Sequence of chain 1.B:
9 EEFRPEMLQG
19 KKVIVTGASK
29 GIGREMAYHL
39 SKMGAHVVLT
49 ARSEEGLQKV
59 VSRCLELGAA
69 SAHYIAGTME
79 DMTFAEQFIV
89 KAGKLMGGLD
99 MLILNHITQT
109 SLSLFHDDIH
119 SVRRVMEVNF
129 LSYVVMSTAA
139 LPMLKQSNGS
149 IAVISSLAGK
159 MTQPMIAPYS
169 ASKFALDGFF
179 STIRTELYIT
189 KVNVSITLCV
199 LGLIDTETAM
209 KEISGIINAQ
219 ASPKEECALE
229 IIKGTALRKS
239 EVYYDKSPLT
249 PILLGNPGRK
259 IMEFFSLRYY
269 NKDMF

Binding-site contacts:
Ligand atom O2 contacts residue NDP1 of chain 1.E at 3.9 Å.
Ligand atom O4 contacts residue NDP1 of chain 1.E at 3.0 Å (h-bond).
Ligand atom C19 contacts residue SER154 of chain 1.B at 3.6 Å.
Ligand atom O4 contacts residue THR206 of chain 1.B at 3.8 Å.
Ligand atom C18 contacts residue TYR167 of chain 1.B at 3.5 Å (hydrophobic).
Ligand atom C11 contacts residue TYR167 of chain 1.B at 3.8 Å (hydrophobic).
Ligand atom O3 contacts residue THR108 of chain 1.B at 3.0 Å (h-bond).
Ligand atom C4 contacts residue GLN161 of chain 1.B at 3.2 Å.
Ligand atom C5 contacts residue GLN161 of chain 1.B at 3.5 Å.
Ligand atom C6 contacts residue GLN161 of chain 1.B at 3.5 Å.
Ligand atom O2 contacts residue SER154 of chain 1.B at 3.3 Å (h-bond).
Ligand atom C17 contacts residue ALA207 of chain 1.B at 4.0 Å (hydrophobic).
Ligand atom C15 contacts residue ILE211 of chain 1.B at 4.0 Å (hydrophobic).
Ligand atom C19 contacts residue ALA156 of chain 1.B at 3.8 Å (hydrophobic).
Ligand atom C20 contacts residue THR206 of chain 1.B at 3.7 Å.
Ligand atom C21 contacts residue ILE105 of chain 1.B at 3.4 Å (hydrophobic).
Ligand atom C1 contacts residue SER154 of chain 1.B at 3.7 Å.
Ligand atom C21 contacts residue NDP1 of chain 1.E at 3.8 Å.
Ligand atom C3 contacts residue LEU201 of chain 1.B at 4.0 Å (hydrophobic).
Ligand atom C12 contacts residue NDP1 of chain 1.E at 3.4 Å.
Ligand atom C1 contacts residue NDP1 of chain 1.E at 4.0 Å.
Ligand atom O1 contacts residue LEU155 of chain 1.B at 3.9 Å.
Ligand atom C12 contacts residue TYR167 of chain 1.B at 4.0 Å (hydrophobic).
Ligand atom C18 contacts residue THR108 of chain 1.B at 3.8 Å.
Ligand atom C2 contacts residue LEU155 of chain 1.B at 3.8 Å (hydrophobic).
Ligand atom C3 contacts residue GLN161 of chain 1.B at 4.1 Å.
Ligand atom C16 contacts residue GLU210 of chain 1.B at 3.8 Å.
Ligand atom O3 contacts residue ILE105 of chain 1.B at 3.8 Å.
Ligand atom C19 contacts residue ILE164 of chain 1.B at 3.7 Å (hydrophobic).
Ligand atom C15 contacts residue LEU110 of chain 1.B at 3.9 Å (hydrophobic).
Ligand atom C6 contacts residue ILE215 of chain 1.B at 3.8 Å (hydrophobic).
Ligand atom C11 contacts residue NDP1 of chain 1.E at 3.4 Å.
Ligand atom O4 contacts residue ALA207 of chain 1.B at 3.8 Å.
Ligand atom O2 contacts residue TYR167 of chain 1.B at 2.8 Å (h-bond).
Ligand atom C21 contacts residue THR206 of chain 1.B at 3.8 Å.
Ligand atom C2 contacts residue LEU201 of chain 1.B at 4.0 Å (hydrophobic).
Ligand atom O1 contacts residue LEU201 of chain 1.B at 3.6 Å.
Ligand atom C20 contacts residue ILE105 of chain 1.B at 4.0 Å (hydrophobic).
Ligand atom C19 contacts residue GLN161 of chain 1.B at 4.0 Å.
Ligand atom C7 contacts residue ILE211 of chain 1.B at 3.4 Å (hydrophobic).

This protein binds this small molecule.
Small molecule (SMILES): C[C@]12C[C@H](O)[C@H]3[C@@H](CCC4=CC(=O)CC[C@@]43C)[C@@H]1CC[C@@H]2C(=O)CO